Sequence of chain 1.D:
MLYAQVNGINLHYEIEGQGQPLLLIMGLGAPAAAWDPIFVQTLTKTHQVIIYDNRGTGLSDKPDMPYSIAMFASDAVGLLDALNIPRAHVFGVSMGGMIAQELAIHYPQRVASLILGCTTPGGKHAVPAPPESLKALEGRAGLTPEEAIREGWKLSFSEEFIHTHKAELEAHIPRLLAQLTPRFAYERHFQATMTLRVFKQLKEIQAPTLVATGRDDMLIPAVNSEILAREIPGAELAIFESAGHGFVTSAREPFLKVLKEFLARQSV

This protein binds this small molecule.
Small molecule (SMILES): NCCCC(=O)O

Binding-site contacts:
Ligand atom CB contacts residue MET95 of chain 1.D at 4.2 Å (hydrophobic).
Ligand atom CB contacts residue SER94 of chain 1.D at 3.9 Å.
Ligand atom OXT contacts residue LEU28 of chain 1.D at 3.9 Å.
Ligand atom CB contacts residue THR193 of chain 1.D at 3.9 Å.
Ligand atom C contacts residue MET95 of chain 1.D at 3.8 Å (hydrophobic).
Ligand atom O contacts residue LEU28 of chain 1.D at 3.0 Å (h-bond).
Ligand atom O contacts residue MET95 of chain 1.D at 2.9 Å (h-bond).
Ligand atom OXT contacts residue HIS245 of chain 1.D at 3.5 Å.
Ligand atom O contacts residue GLY27 of chain 1.D at 3.7 Å.
Ligand atom O contacts residue SER94 of chain 1.D at 3.2 Å (h-bond).
Ligand atom CG contacts residue MET95 of chain 1.D at 4.4 Å (hydrophobic).
Ligand atom C contacts residue SER94 of chain 1.D at 2.8 Å.
Ligand atom CB contacts residue LEU28 of chain 1.D at 4.2 Å (hydrophobic).
Ligand atom CD contacts residue MET98 of chain 1.D at 4.5 Å (hydrophobic).
Ligand atom CG contacts residue LEU28 of chain 1.D at 4.3 Å (hydrophobic).
Ligand atom CG contacts residue LEU219 of chain 1.D at 3.9 Å (hydrophobic).
Ligand atom CG contacts residue SER94 of chain 1.D at 3.1 Å.
Ligand atom CB contacts residue LEU137 of chain 1.D at 4.2 Å (hydrophobic).
Ligand atom C contacts residue LEU28 of chain 1.D at 3.7 Å (hydrophobic).
Ligand atom C contacts residue HIS245 of chain 1.D at 4.2 Å.
Ligand atom OXT contacts residue SER94 of chain 1.D at 3.1 Å (h-bond).
Ligand atom CD contacts residue ILE220 of chain 1.D at 4.3 Å (hydrophobic).
Ligand atom OXT contacts residue LEU219 of chain 1.D at 4.3 Å.
Ligand atom CD contacts residue THR193 of chain 1.D at 4.3 Å.
Ligand atom CG contacts residue LEU137 of chain 1.D at 3.8 Å (hydrophobic).
Ligand atom CD contacts residue LEU137 of chain 1.D at 4.1 Å (hydrophobic).